Binding-site contacts:
Ligand atom CAT contacts residue ARG65 of chain 1.C at 3.6 Å.
Ligand atom CAI contacts residue VAL168 of chain 1.C at 3.8 Å (hydrophobic).
Ligand atom CAA contacts residue MET196 of chain 1.C at 3.7 Å (hydrophobic).
Ligand atom CAF contacts residue TYR61 of chain 1.C at 3.2 Å (hydrophobic).
Ligand atom CAO contacts residue VAL164 of chain 1.C at 3.3 Å (hydrophobic).
Ligand atom CAZ contacts residue LEU200 of chain 1.C at 3.7 Å (hydrophobic).
Ligand atom CAA contacts residue TYR176 of chain 1.C at 3.4 Å (hydrophobic).
Ligand atom CAH contacts residue VAL168 of chain 1.C at 3.4 Å (hydrophobic).
Ligand atom OAV contacts residue MET196 of chain 1.C at 3.7 Å.
Ligand atom CBB contacts residue VAL164 of chain 1.C at 4.0 Å (hydrophobic).
Ligand atom OAW contacts residue LEU200 of chain 1.C at 3.2 Å.
Ligand atom CAE contacts residue VAL168 of chain 1.C at 4.0 Å (hydrophobic).
Ligand atom CAI contacts residue PHE42 of chain 1.C at 3.8 Å (hydrophobic).
Ligand atom NAU contacts residue VAL168 of chain 1.C at 3.5 Å.
Ligand atom CAM contacts residue LEU172 of chain 1.C at 3.3 Å (hydrophobic).
Ligand atom CAX contacts residue TYR61 of chain 1.C at 4.0 Å (hydrophobic).
Ligand atom CAH contacts residue TYR61 of chain 1.C at 3.5 Å (hydrophobic).
Ligand atom CAF contacts residue LEU64 of chain 1.C at 3.9 Å (hydrophobic).
Ligand atom OAW contacts residue GLY197 of chain 1.C at 3.5 Å.
Ligand atom CAK contacts residue LEU200 of chain 1.C at 4.0 Å (hydrophobic).
Ligand atom CAL contacts residue GLY169 of chain 1.C at 4.0 Å.
Ligand atom CAS contacts residue PHE42 of chain 1.C at 3.5 Å (hydrophobic).
Ligand atom CAN contacts residue LEU200 of chain 1.C at 3.7 Å (hydrophobic).
Ligand atom CBA contacts residue VAL168 of chain 1.C at 3.7 Å (hydrophobic).
Ligand atom CAR contacts residue LEU64 of chain 1.C at 3.8 Å (hydrophobic).
Ligand atom CAJ contacts residue ALA165 of chain 1.C at 3.7 Å (hydrophobic).
Ligand atom CAK contacts residue ALA165 of chain 1.C at 3.6 Å (hydrophobic).
Ligand atom NAU contacts residue PHE42 of chain 1.C at 3.9 Å.
Ligand atom CAR contacts residue ASP68 of chain 1.C at 3.2 Å.
Ligand atom CAA contacts residue SER280 of chain 1.C at 3.4 Å.
Ligand atom CAX contacts residue VAL168 of chain 1.C at 3.5 Å (hydrophobic).
Ligand atom CAL contacts residue MET196 of chain 1.C at 4.0 Å (hydrophobic).
Ligand atom CAK contacts residue GLY197 of chain 1.C at 3.8 Å.
Ligand atom CAP contacts residue ASP68 of chain 1.C at 3.4 Å.
Ligand atom CAG contacts residue TYR61 of chain 1.C at 4.0 Å (hydrophobic).
Ligand atom CAZ contacts residue VAL168 of chain 1.C at 4.0 Å (hydrophobic).
Ligand atom CAF contacts residue VAL168 of chain 1.C at 3.6 Å (hydrophobic).
Ligand atom CAE contacts residue TYR61 of chain 1.C at 3.5 Å (hydrophobic).
Ligand atom CAQ contacts residue LEU64 of chain 1.C at 3.6 Å (hydrophobic).
Ligand atom CAA contacts residue TYR267 of chain 1.C at 3.7 Å (hydrophobic).

This small molecule binds to this protein.
Small molecule (SMILES): COCCCOc1ccc(C#C[C@@]2(O)CN3CCC2CC3)c(Cc2ccccc2)n1

Sequence of chain 1.C:
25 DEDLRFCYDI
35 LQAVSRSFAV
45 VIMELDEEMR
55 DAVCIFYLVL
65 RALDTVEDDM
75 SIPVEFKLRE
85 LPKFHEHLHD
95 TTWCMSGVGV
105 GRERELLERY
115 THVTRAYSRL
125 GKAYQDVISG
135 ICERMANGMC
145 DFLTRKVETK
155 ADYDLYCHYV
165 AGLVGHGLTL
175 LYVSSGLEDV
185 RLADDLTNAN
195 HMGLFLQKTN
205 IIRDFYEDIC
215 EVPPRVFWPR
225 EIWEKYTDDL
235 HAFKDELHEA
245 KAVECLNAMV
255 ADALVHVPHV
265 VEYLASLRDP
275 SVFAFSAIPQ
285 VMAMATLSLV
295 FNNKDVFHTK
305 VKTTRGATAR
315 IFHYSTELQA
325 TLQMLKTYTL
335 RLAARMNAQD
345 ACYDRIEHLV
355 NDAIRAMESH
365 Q